This small molecule binds to this protein.
Small molecule (SMILES): OCCCc1nc2ccc(C(F)(F)F)cc2[nH]1

Sequence of chain 2.A:
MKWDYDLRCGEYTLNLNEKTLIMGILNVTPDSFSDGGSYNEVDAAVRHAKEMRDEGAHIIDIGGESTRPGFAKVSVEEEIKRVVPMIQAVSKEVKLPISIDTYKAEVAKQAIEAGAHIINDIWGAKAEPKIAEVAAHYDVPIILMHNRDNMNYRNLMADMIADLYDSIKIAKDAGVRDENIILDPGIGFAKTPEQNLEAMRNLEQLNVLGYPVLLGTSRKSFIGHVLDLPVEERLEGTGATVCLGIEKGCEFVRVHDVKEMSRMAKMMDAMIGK

Binding-site contacts:
Ligand atom C05 contacts residue TRP143 of chain 2.A at 3.9 Å (hydrophobic).
Ligand atom N01 contacts residue ASP169 of chain 2.A at 4.1 Å.
Ligand atom O contacts residue ASN170 of chain 2.A at 3.5 Å (h-bond).
Ligand atom C03 contacts residue ASP169 of chain 2.A at 3.2 Å.
Ligand atom C contacts residue ALA147 of chain 2.A at 3.9 Å (hydrophobic).
Ligand atom O contacts residue ARG168 of chain 2.A at 3.5 Å.
Ligand atom C09 contacts residue ALA147 of chain 2.A at 3.7 Å (hydrophobic).
Ligand atom C10 contacts residue TRP143 of chain 2.A at 4.0 Å (hydrophobic).
Ligand atom C04 contacts residue LYS146 of chain 2.A at 4.4 Å.
Ligand atom C02 contacts residue ASN167 of chain 2.A at 4.5 Å.
Ligand atom C03 contacts residue TRP143 of chain 2.A at 4.0 Å (hydrophobic).
Ligand atom F01 contacts residue TYR123 of chain 2.A at 4.5 Å.
Ligand atom O contacts residue ASP169 of chain 2.A at 2.8 Å (salt-bridge).
Ligand atom N contacts residue ALA147 of chain 2.A at 4.2 Å.
Ligand atom C06 contacts residue ALA147 of chain 2.A at 4.1 Å (hydrophobic).
Ligand atom C07 contacts residue ALA147 of chain 2.A at 4.5 Å (hydrophobic).
Ligand atom C02 contacts residue ASP169 of chain 2.A at 3.4 Å.
Ligand atom C08 contacts residue TRP143 of chain 2.A at 3.9 Å (hydrophobic).
Ligand atom C04 contacts residue TRP143 of chain 2.A at 4.1 Å (hydrophobic).
Ligand atom C02 contacts residue ARG168 of chain 2.A at 3.6 Å.
Ligand atom F01 contacts residue TRP143 of chain 2.A at 4.1 Å.
Ligand atom C05 contacts residue ASP169 of chain 2.A at 4.5 Å.
Ligand atom C03 contacts residue ARG168 of chain 2.A at 3.9 Å.
Ligand atom N01 contacts residue TRP143 of chain 2.A at 3.1 Å.
Ligand atom N contacts residue LYS146 of chain 2.A at 4.0 Å.